Sequence of chain 1.A:
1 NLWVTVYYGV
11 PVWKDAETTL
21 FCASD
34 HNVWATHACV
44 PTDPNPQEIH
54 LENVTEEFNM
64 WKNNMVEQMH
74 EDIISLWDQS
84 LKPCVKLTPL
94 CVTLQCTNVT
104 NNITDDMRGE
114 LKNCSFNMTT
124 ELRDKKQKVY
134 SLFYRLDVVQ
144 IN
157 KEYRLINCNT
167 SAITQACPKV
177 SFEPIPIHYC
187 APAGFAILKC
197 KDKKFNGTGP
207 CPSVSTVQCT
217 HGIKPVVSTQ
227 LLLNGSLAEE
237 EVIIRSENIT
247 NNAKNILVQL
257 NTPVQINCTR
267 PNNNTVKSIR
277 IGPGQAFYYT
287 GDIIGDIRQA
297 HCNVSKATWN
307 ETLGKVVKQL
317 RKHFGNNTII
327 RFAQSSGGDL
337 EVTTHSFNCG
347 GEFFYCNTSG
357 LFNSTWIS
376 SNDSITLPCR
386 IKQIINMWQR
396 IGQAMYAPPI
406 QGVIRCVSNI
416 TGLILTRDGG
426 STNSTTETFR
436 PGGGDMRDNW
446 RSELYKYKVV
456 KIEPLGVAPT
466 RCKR

Binding-site contacts:
Ligand atom C5 contacts residue SER355 of chain 1.A at 3.6 Å.
Ligand atom C8 contacts residue THR339 of chain 1.A at 3.4 Å.
Ligand atom C4 contacts residue ASN353 of chain 1.A at 4.4 Å.
Ligand atom C5 contacts residue ASN353 of chain 1.A at 3.8 Å.
Ligand atom O6 contacts residue SER355 of chain 1.A at 3.6 Å (h-bond).
Ligand atom C2 contacts residue ASN353 of chain 1.A at 2.6 Å.
Ligand atom O7 contacts residue NAG1 of chain 1.T at 3.8 Å.
Ligand atom O6 contacts residue NAG1 of chain 1.T at 4.2 Å.
Ligand atom O5 contacts residue ASN353 of chain 1.A at 2.4 Å (h-bond).
Ligand atom C7 contacts residue NAG1 of chain 1.T at 4.2 Å.
Ligand atom C8 contacts residue THR340 of chain 1.A at 4.1 Å.
Ligand atom O5 contacts residue SER355 of chain 1.A at 3.5 Å (h-bond).
Ligand atom C1 contacts residue ASN353 of chain 1.A at 1.5 Å.
Ligand atom O7 contacts residue ARG385 of chain 1.A at 4.1 Å.
Ligand atom O7 contacts residue ASN353 of chain 1.A at 3.8 Å.
Ligand atom C1 contacts residue SER355 of chain 1.A at 3.7 Å.
Ligand atom O4 contacts residue GLN330 of chain 1.A at 4.4 Å.
Ligand atom C7 contacts residue ASN353 of chain 1.A at 3.6 Å.
Ligand atom C3 contacts residue ASN353 of chain 1.A at 3.9 Å.
Ligand atom C8 contacts residue NAG1 of chain 1.T at 3.7 Å.
Ligand atom N2 contacts residue ASN353 of chain 1.A at 3.0 Å (h-bond).
Ligand atom C6 contacts residue SER355 of chain 1.A at 4.2 Å.

This protein binds this small molecule.
Small molecule (SMILES): CC(=O)N[C@H]1[C@H](O[C@H]2[C@H](O)[C@@H](NC(C)=O)CO[C@@H]2CO)O[C@H](CO)[C@@H](O)[C@@H]1O